Sequence of chain 1.B:
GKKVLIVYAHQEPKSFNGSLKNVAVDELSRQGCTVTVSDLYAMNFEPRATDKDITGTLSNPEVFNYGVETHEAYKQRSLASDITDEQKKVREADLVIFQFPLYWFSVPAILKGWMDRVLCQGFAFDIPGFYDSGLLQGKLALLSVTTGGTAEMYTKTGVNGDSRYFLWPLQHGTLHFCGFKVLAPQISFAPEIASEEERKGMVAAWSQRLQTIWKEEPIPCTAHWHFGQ

A small-molecule ligand and the protein it binds are described below.
Small molecule (SMILES): COc1ccc2c(c1)C(=O)C(c1ccc(N)cc1)=[N+]2[O-]

Binding-site contacts:
Ligand atom C14 contacts residue ILE129 of chain 1.A at 3.6 Å (hydrophobic).
Ligand atom C8 contacts residue ILE129 of chain 1.A at 3.8 Å (hydrophobic).
Ligand atom C2 contacts residue FAD1 of chain 1.K at 3.2 Å.
Ligand atom C14 contacts residue GLY150 of chain 1.B at 3.2 Å.
Ligand atom C10 contacts residue PHE127 of chain 1.A at 3.8 Å (hydrophobic).
Ligand atom C9 contacts residue FAD1 of chain 1.K at 3.5 Å.
Ligand atom C1 contacts residue PHE127 of chain 1.A at 3.4 Å (hydrophobic).
Ligand atom C12 contacts residue GLY150 of chain 1.B at 3.8 Å.
Ligand atom C5 contacts residue GLY150 of chain 1.B at 3.6 Å.
Ligand atom C15 contacts residue ILE195 of chain 1.B at 3.4 Å (hydrophobic).
Ligand atom C5 contacts residue GLY151 of chain 1.B at 4.0 Å.
Ligand atom C8 contacts residue FAD1 of chain 1.K at 3.6 Å.
Ligand atom C1 contacts residue TRP106 of chain 1.B at 3.1 Å (hydrophobic).
Ligand atom C5 contacts residue ILE129 of chain 1.A at 3.6 Å (hydrophobic).
Ligand atom C3 contacts residue FAD1 of chain 1.K at 3.4 Å.
Ligand atom C15 contacts residue ILE129 of chain 1.A at 3.7 Å (hydrophobic).
Ligand atom C13 contacts residue GLY150 of chain 1.B at 3.4 Å.
Ligand atom O1 contacts residue PHE127 of chain 1.A at 3.8 Å.
Ligand atom C11 contacts residue MET155 of chain 1.B at 3.7 Å (hydrophobic).
Ligand atom O3 contacts residue GLY151 of chain 1.B at 3.9 Å.
Ligand atom C9 contacts residue PHE179 of chain 1.A at 3.7 Å (hydrophobic).
Ligand atom N1 contacts residue ILE129 of chain 1.A at 3.7 Å.
Ligand atom O1 contacts residue FAD1 of chain 1.K at 3.1 Å (h-bond).
Ligand atom C4 contacts residue ILE129 of chain 1.A at 3.7 Å (hydrophobic).
Ligand atom C6 contacts residue ILE129 of chain 1.A at 3.7 Å (hydrophobic).
Ligand atom C10 contacts residue FAD1 of chain 1.K at 3.4 Å.
Ligand atom N1 contacts residue GLY150 of chain 1.B at 3.8 Å.
Ligand atom O1 contacts residue TRP106 of chain 1.B at 3.4 Å.
Ligand atom C6 contacts residue FAD1 of chain 1.K at 4.0 Å.
Ligand atom N2 contacts residue ILE195 of chain 1.B at 3.2 Å.
Ligand atom C12 contacts residue GLY151 of chain 1.B at 4.0 Å.
Ligand atom C2 contacts residue PHE127 of chain 1.A at 3.4 Å (hydrophobic).
Ligand atom C7 contacts residue ILE129 of chain 1.A at 4.0 Å (hydrophobic).
Ligand atom C7 contacts residue ILE195 of chain 1.B at 3.5 Å (hydrophobic).
Ligand atom C13 contacts residue GLY151 of chain 1.B at 3.9 Å.
Ligand atom C1 contacts residue FAD1 of chain 1.K at 3.1 Å.
Ligand atom C4 contacts residue FAD1 of chain 1.K at 3.6 Å.
Ligand atom O2 contacts residue GLY150 of chain 1.B at 3.9 Å.
Ligand atom C15 contacts residue GLY150 of chain 1.B at 3.6 Å.
Ligand atom C13 contacts residue ILE129 of chain 1.A at 3.9 Å (hydrophobic).

Sequence of chain 1.A:
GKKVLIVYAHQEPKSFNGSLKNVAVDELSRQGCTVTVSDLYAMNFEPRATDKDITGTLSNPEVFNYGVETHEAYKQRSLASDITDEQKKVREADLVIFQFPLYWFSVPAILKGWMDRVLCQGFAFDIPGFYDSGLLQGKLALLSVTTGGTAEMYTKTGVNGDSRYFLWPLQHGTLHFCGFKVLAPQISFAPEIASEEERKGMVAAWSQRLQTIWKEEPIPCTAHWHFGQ